Binding-site contacts:
Ligand atom C1 contacts residue ASN175 of chain 16.F at 1.4 Å.
Ligand atom O5 contacts residue ASN175 of chain 16.F at 2.4 Å (h-bond).
Ligand atom O7 contacts residue ASN175 of chain 16.F at 3.5 Å (h-bond).
Ligand atom N2 contacts residue ASN175 of chain 16.F at 2.9 Å (h-bond).
Ligand atom C3 contacts residue THR85 of chain 16.F at 4.3 Å.
Ligand atom C2 contacts residue THR85 of chain 16.F at 4.5 Å.
Ligand atom C5 contacts residue THR85 of chain 16.F at 4.0 Å.
Ligand atom O6 contacts residue THR85 of chain 16.F at 4.4 Å.
Ligand atom C5 contacts residue NAG1 of chain 16.K at 3.8 Å.
Ligand atom C1 contacts residue GLU174 of chain 16.F at 4.1 Å.
Ligand atom C1 contacts residue THR85 of chain 16.F at 3.8 Å.
Ligand atom O4 contacts residue NAG1 of chain 16.K at 2.3 Å (h-bond).
Ligand atom C3 contacts residue ASN175 of chain 16.F at 3.8 Å.
Ligand atom C7 contacts residue PRO86 of chain 16.F at 4.3 Å (hydrophobic).
Ligand atom C4 contacts residue ASN175 of chain 16.F at 4.2 Å.
Ligand atom C8 contacts residue GLU87 of chain 16.F at 3.6 Å.
Ligand atom O5 contacts residue GLU174 of chain 16.F at 3.5 Å (salt-bridge).
Ligand atom O6 contacts residue PHE173 of chain 16.F at 4.0 Å.
Ligand atom C8 contacts residue ASN175 of chain 16.F at 4.5 Å.
Ligand atom C5 contacts residue ASN175 of chain 16.F at 3.7 Å.
Ligand atom N2 contacts residue THR85 of chain 16.F at 4.5 Å.
Ligand atom N2 contacts residue PRO86 of chain 16.F at 3.9 Å.
Ligand atom C3 contacts residue NAG1 of chain 16.K at 3.7 Å.
Ligand atom C6 contacts residue NAG1 of chain 16.K at 4.2 Å.
Ligand atom O5 contacts residue THR85 of chain 16.F at 4.3 Å.
Ligand atom C8 contacts residue ARG88 of chain 16.F at 4.3 Å.
Ligand atom C7 contacts residue ASN175 of chain 16.F at 3.4 Å.
Ligand atom C8 contacts residue PRO86 of chain 16.F at 3.6 Å (hydrophobic).
Ligand atom O3 contacts residue NAG1 of chain 16.K at 3.9 Å.
Ligand atom C2 contacts residue ASN175 of chain 16.F at 2.4 Å.
Ligand atom C4 contacts residue NAG1 of chain 16.K at 3.5 Å.
Ligand atom O6 contacts residue GLU174 of chain 16.F at 3.8 Å.

Sequence of chain 16.F:
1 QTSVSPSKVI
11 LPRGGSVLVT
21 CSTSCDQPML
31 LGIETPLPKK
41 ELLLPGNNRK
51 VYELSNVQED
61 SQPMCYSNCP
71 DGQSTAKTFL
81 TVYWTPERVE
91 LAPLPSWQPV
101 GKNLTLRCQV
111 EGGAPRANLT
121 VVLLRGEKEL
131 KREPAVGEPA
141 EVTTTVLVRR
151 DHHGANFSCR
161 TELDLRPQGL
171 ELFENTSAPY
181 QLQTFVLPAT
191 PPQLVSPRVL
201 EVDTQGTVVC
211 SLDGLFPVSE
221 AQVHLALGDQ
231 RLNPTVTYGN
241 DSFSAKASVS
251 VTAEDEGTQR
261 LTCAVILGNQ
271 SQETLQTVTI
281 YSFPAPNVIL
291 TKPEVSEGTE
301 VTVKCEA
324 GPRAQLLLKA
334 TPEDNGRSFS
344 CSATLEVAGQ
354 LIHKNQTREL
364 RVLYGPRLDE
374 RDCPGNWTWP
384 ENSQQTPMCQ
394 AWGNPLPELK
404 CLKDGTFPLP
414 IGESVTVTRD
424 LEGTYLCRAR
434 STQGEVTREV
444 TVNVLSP

This protein binds this small molecule.
Small molecule (SMILES): CC(=O)N[C@@H]1[C@@H](O)[C@H](O)[C@@H](CO)O[C@H]1O